Binding-site contacts:
Ligand atom C7 contacts residue ASN265 of chain 1.C at 3.4 Å.
Ligand atom C6 contacts residue ASN265 of chain 1.C at 3.2 Å.
Ligand atom O5 contacts residue ASN265 of chain 1.C at 2.5 Å (h-bond).
Ligand atom C6 contacts residue THR139 of chain 1.C at 3.6 Å.
Ligand atom C2 contacts residue ASN265 of chain 1.C at 2.5 Å.
Ligand atom O5 contacts residue THR139 of chain 1.C at 4.1 Å.
Ligand atom O6 contacts residue ASN265 of chain 1.C at 3.6 Å (h-bond).
Ligand atom N2 contacts residue ASN265 of chain 1.C at 3.2 Å (h-bond).
Ligand atom C5 contacts residue ASN265 of chain 1.C at 3.3 Å.
Ligand atom C8 contacts residue THR139 of chain 1.C at 4.5 Å.
Ligand atom C4 contacts residue ASN265 of chain 1.C at 4.0 Å.
Ligand atom O7 contacts residue ASN265 of chain 1.C at 3.0 Å (h-bond).
Ligand atom C1 contacts residue ASN265 of chain 1.C at 1.4 Å.
Ligand atom C8 contacts residue THR267 of chain 1.C at 3.9 Å.
Ligand atom C5 contacts residue THR139 of chain 1.C at 4.4 Å.
Ligand atom C3 contacts residue ASN265 of chain 1.C at 3.7 Å.

Sequence of chain 1.C:
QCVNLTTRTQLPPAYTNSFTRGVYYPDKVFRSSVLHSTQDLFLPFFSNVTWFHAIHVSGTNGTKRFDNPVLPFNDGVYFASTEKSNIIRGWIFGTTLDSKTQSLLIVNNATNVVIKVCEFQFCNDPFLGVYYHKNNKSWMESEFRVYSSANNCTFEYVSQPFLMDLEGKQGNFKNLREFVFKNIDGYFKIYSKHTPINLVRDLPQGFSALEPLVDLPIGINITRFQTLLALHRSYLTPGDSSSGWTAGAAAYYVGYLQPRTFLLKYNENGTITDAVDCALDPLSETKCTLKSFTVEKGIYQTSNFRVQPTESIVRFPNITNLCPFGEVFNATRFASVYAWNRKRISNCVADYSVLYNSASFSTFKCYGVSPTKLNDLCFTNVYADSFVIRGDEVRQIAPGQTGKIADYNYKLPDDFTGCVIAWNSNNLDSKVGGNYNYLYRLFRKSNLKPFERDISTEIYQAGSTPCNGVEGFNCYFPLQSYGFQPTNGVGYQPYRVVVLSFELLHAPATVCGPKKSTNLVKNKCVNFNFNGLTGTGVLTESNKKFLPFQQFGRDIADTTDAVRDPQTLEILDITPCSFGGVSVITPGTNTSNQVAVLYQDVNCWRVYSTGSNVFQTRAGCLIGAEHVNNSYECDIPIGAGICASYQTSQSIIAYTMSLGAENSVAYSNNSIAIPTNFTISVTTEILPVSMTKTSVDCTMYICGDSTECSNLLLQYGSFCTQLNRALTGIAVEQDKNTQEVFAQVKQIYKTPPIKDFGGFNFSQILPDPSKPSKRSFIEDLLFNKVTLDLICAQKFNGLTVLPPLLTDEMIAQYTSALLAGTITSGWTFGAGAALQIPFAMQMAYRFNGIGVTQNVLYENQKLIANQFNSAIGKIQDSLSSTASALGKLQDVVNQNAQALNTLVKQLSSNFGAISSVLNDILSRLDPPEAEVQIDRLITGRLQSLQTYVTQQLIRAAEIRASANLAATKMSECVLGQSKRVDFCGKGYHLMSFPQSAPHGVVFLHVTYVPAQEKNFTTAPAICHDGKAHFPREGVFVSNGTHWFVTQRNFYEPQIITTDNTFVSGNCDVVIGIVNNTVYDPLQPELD

A protein and the small-molecule ligand that binds it are described below.
Small molecule (SMILES): CC(=O)N[C@H]1[C@H](O[C@H]2[C@H](O)[C@@H](NC(C)=O)CO[C@@H]2CO)O[C@H](CO)[C@@H](O)[C@@H]1O